Sequence of chain 1.A:
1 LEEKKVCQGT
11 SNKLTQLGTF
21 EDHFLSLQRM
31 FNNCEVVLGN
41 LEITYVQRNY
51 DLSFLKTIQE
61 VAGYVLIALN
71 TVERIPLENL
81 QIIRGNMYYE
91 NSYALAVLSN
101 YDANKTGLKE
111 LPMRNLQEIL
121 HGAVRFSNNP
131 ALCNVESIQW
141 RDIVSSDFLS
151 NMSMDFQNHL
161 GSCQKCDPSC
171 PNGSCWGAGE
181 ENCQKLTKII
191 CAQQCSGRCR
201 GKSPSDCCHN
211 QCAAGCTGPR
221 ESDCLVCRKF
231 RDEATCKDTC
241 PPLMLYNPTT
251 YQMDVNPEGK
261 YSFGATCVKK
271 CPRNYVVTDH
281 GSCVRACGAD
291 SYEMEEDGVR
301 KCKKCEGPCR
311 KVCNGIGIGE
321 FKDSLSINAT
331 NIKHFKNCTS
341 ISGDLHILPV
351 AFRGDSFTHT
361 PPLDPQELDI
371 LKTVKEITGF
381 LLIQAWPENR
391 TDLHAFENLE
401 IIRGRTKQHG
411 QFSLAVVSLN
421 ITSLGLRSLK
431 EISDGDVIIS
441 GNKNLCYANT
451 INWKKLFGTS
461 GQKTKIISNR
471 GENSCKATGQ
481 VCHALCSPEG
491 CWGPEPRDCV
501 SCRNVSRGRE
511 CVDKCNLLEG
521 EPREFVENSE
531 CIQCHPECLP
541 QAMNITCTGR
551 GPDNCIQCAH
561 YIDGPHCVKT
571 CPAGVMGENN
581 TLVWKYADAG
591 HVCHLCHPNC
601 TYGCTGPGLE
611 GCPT

Binding-site contacts:
Ligand atom C8 contacts residue GLN28 of chain 1.A at 3.2 Å.
Ligand atom C8 contacts residue ASN32 of chain 1.A at 4.4 Å.
Ligand atom C2 contacts residue ASN32 of chain 1.A at 2.5 Å.
Ligand atom C1 contacts residue ASN32 of chain 1.A at 1.4 Å.
Ligand atom C7 contacts residue ASN32 of chain 1.A at 3.6 Å.
Ligand atom N2 contacts residue GLN28 of chain 1.A at 4.1 Å.
Ligand atom C7 contacts residue GLN28 of chain 1.A at 4.2 Å.
Ligand atom C5 contacts residue ASN32 of chain 1.A at 3.7 Å.
Ligand atom O5 contacts residue ASN33 of chain 1.A at 3.7 Å.
Ligand atom C3 contacts residue ASN32 of chain 1.A at 3.8 Å.
Ligand atom C5 contacts residue ASN33 of chain 1.A at 4.1 Å.
Ligand atom C4 contacts residue ASN32 of chain 1.A at 4.2 Å.
Ligand atom O5 contacts residue ASN32 of chain 1.A at 2.4 Å (h-bond).
Ligand atom C6 contacts residue ASN33 of chain 1.A at 4.3 Å.
Ligand atom C8 contacts residue PHE54 of chain 1.A at 3.9 Å (hydrophobic).
Ligand atom N2 contacts residue ASN32 of chain 1.A at 3.0 Å (h-bond).
Ligand atom C1 contacts residue ASN33 of chain 1.A at 4.0 Å.
Ligand atom O7 contacts residue ASN32 of chain 1.A at 3.5 Å (h-bond).

A small-molecule ligand and the protein it binds are described below.
Small molecule (SMILES): CC(=O)N[C@@H]1[C@@H](O)[C@H](O)[C@@H](CO)O[C@H]1O